Sequence of chain 1.C:
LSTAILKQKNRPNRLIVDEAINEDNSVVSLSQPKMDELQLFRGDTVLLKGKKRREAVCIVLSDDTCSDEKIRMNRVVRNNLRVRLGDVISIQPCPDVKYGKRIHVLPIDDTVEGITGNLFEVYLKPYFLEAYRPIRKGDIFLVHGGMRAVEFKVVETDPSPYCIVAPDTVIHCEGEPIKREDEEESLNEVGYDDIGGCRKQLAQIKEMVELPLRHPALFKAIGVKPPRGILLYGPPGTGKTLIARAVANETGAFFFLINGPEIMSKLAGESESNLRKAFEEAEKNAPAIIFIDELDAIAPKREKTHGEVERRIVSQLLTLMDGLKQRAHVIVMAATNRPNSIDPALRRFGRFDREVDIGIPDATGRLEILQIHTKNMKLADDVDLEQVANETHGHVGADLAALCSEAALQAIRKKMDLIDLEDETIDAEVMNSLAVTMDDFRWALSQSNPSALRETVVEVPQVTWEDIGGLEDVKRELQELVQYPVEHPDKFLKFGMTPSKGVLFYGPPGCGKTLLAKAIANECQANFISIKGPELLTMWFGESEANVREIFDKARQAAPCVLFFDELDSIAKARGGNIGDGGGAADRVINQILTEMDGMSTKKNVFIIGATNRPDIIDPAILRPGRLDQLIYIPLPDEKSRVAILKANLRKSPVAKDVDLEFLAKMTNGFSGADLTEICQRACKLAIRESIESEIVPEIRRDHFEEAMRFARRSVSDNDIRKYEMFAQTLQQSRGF

Binding-site contacts:
Ligand atom C4 contacts residue LEU268 of chain 1.D at 3.5 Å (hydrophobic).
Ligand atom O2B contacts residue GLY265 of chain 1.D at 3.2 Å (h-bond).
Ligand atom O2B contacts residue LYS266 of chain 1.D at 2.6 Å (salt-bridge).
Ligand atom PB contacts residue THR267 of chain 1.D at 3.2 Å.
Ligand atom O2G contacts residue GLY263 of chain 1.D at 3.2 Å (h-bond).
Ligand atom O2G contacts residue PRO262 of chain 1.D at 3.2 Å.
Ligand atom N3 contacts residue LEU268 of chain 1.D at 3.4 Å.
Ligand atom C4' contacts residue PHE375 of chain 1.C at 3.7 Å (hydrophobic).
Ligand atom S1G contacts residue ASN363 of chain 1.D at 2.6 Å (h-bond).
Ligand atom PG contacts residue GLY263 of chain 1.D at 3.7 Å.
Ligand atom C6 contacts residue GLY222 of chain 1.D at 3.6 Å.
Ligand atom C2 contacts residue ASP220 of chain 1.D at 3.2 Å.
Ligand atom O2B contacts residue THR267 of chain 1.D at 3.3 Å (h-bond).
Ligand atom O4' contacts residue GLY423 of chain 1.D at 3.6 Å.
Ligand atom C8 contacts residue GLY263 of chain 1.D at 3.6 Å.
Ligand atom O1A contacts residue GLY265 of chain 1.D at 3.6 Å.
Ligand atom O1A contacts residue LEU268 of chain 1.D at 3.0 Å (h-bond).
Ligand atom O2A contacts residue THR264 of chain 1.D at 3.4 Å (h-bond).
Ligand atom N7 contacts residue GLY423 of chain 1.D at 3.5 Å.
Ligand atom O2A contacts residue GLY263 of chain 1.D at 3.1 Å.
Ligand atom C1' contacts residue HIS399 of chain 1.D at 3.5 Å.
Ligand atom N1 contacts residue ASP220 of chain 1.D at 3.5 Å (salt-bridge).
Ligand atom O3B contacts residue GLY263 of chain 1.D at 3.0 Å (h-bond).
Ligand atom C2 contacts residue LEU268 of chain 1.D at 3.6 Å (hydrophobic).
Ligand atom O2' contacts residue HIS399 of chain 1.D at 3.5 Å (h-bond).
Ligand atom O1B contacts residue THR267 of chain 1.D at 2.2 Å (h-bond).
Ligand atom O2G contacts residue ARG374 of chain 1.C at 3.5 Å.
Ligand atom C8 contacts residue ALA424 of chain 1.D at 3.7 Å (hydrophobic).
Ligand atom N6 contacts residue GLY222 of chain 1.D at 2.5 Å (h-bond).
Ligand atom N7 contacts residue GLY265 of chain 1.D at 3.4 Å.
Ligand atom N3 contacts residue HIS399 of chain 1.D at 3.3 Å (h-bond).
Ligand atom N1 contacts residue GLY222 of chain 1.D at 3.0 Å (h-bond).
Ligand atom O3A contacts residue THR267 of chain 1.D at 3.3 Å (h-bond).
Ligand atom O1B contacts residue MG1 of chain 1.U at 2.6 Å.
Ligand atom O1A contacts residue THR267 of chain 1.D at 3.3 Å (h-bond).
Ligand atom C5' contacts residue ALA424 of chain 1.D at 3.7 Å (hydrophobic).
Ligand atom N7 contacts residue THR264 of chain 1.D at 3.1 Å (h-bond).
Ligand atom C8 contacts residue GLY423 of chain 1.D at 3.4 Å.
Ligand atom O4' contacts residue ALA424 of chain 1.D at 3.3 Å (h-bond).
Ligand atom O2A contacts residue GLY265 of chain 1.D at 2.7 Å (h-bond).

Sequence of chain 1.D:
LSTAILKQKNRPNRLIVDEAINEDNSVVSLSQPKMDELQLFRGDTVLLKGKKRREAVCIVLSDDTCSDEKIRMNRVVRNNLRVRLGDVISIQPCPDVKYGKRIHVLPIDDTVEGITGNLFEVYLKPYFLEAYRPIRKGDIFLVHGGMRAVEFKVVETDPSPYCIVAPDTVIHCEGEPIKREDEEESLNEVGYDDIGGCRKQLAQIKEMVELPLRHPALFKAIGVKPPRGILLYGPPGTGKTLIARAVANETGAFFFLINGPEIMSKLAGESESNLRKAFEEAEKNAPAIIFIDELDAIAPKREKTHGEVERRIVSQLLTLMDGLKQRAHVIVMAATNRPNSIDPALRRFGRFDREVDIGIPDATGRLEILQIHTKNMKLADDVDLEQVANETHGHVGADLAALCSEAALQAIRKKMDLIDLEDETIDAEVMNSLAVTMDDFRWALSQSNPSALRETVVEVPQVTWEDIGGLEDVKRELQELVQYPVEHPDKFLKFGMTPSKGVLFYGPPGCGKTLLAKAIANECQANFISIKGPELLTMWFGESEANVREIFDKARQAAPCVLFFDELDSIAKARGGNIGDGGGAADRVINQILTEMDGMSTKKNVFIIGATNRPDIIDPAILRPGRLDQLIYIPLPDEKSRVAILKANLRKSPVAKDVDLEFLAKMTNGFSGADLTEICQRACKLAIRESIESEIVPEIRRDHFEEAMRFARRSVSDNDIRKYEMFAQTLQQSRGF

This protein binds this small molecule.
Small molecule (SMILES): Nc1ncnc2c1ncn2[C@@H]1O[C@H](COP(=O)(O)OP(=O)(O)OP(O)(O)=S)[C@@H](O)[C@H]1O